Sequence of chain 35.A:
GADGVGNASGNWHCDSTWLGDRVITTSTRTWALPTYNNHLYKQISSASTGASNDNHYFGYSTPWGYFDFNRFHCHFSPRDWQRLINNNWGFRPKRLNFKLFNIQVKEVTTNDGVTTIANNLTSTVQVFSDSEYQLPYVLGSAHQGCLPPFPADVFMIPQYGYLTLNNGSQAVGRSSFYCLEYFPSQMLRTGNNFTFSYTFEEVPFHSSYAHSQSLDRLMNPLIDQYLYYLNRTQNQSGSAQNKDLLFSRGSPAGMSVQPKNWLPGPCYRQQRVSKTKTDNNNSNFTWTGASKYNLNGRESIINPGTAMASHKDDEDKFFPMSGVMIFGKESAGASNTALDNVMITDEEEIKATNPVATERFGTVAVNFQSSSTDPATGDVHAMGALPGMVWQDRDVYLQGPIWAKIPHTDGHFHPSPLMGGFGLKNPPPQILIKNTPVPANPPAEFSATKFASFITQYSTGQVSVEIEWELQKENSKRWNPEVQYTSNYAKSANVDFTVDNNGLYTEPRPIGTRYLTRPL

Sequence of chain 48.A:
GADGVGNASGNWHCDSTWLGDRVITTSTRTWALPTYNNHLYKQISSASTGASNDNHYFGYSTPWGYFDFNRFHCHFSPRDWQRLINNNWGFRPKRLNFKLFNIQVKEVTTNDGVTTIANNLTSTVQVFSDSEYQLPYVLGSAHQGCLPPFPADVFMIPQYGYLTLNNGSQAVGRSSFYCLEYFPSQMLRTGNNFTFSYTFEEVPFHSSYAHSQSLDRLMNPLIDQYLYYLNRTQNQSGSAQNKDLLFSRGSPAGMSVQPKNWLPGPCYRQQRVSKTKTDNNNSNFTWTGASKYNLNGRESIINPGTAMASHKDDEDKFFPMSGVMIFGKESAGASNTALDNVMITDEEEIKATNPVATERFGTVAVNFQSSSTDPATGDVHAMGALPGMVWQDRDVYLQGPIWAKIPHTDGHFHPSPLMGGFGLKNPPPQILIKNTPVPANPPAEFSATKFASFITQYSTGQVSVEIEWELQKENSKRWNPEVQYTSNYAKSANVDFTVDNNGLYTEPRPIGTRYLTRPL

The protein below binds the small molecule below.
Small molecule (SMILES): CC(=O)N[C@H]1[C@H]([C@H](O)[C@H](O)CO)O[C@@](O)(C(=O)O)C[C@@H]1O

Binding-site contacts:
Ligand atom C4 contacts residue VAL257 of chain 35.A at 4.4 Å (hydrophobic).
Ligand atom O10 contacts residue SER256 of chain 35.A at 3.5 Å (h-bond).
Ligand atom O1B contacts residue ASN231 of chain 35.A at 4.3 Å.
Ligand atom C2 contacts residue ASN284 of chain 48.A at 3.9 Å.
Ligand atom C3 contacts residue TRP287 of chain 48.A at 4.1 Å (hydrophobic).
Ligand atom O2 contacts residue TRP287 of chain 48.A at 4.5 Å.
Ligand atom C1 contacts residue ASN284 of chain 48.A at 3.8 Å.
Ligand atom O2 contacts residue ASN284 of chain 48.A at 3.0 Å (h-bond).
Ligand atom C1 contacts residue ARG232 of chain 35.A at 3.6 Å.
Ligand atom C11 contacts residue GLY254 of chain 35.A at 3.6 Å.
Ligand atom O1A contacts residue ASN284 of chain 48.A at 4.5 Å.
Ligand atom O10 contacts residue ASN55 of chain 48.A at 3.4 Å (h-bond).
Ligand atom C2 contacts residue ASN231 of chain 35.A at 4.0 Å.
Ligand atom O1B contacts residue ARG232 of chain 35.A at 2.5 Å (salt-bridge).
Ligand atom O4 contacts residue VAL257 of chain 35.A at 3.1 Å.
Ligand atom C10 contacts residue ASN55 of chain 48.A at 3.8 Å.
Ligand atom C11 contacts residue ALA253 of chain 35.A at 3.6 Å (hydrophobic).
Ligand atom O2 contacts residue ARG232 of chain 35.A at 4.5 Å.
Ligand atom O4 contacts residue ASN231 of chain 35.A at 4.2 Å.
Ligand atom C3 contacts residue THR286 of chain 48.A at 3.5 Å.
Ligand atom C1 contacts residue ASN231 of chain 35.A at 3.6 Å.
Ligand atom O4 contacts residue TRP287 of chain 48.A at 4.1 Å.
Ligand atom C5 contacts residue ASN231 of chain 35.A at 4.5 Å.
Ligand atom C4 contacts residue ASN231 of chain 35.A at 3.5 Å.
Ligand atom C11 contacts residue SER256 of chain 35.A at 4.3 Å.
Ligand atom O10 contacts residue SER52 of chain 48.A at 4.4 Å.
Ligand atom O1A contacts residue ARG232 of chain 35.A at 3.5 Å.
Ligand atom O1A contacts residue THR286 of chain 48.A at 4.2 Å.
Ligand atom C10 contacts residue SER256 of chain 35.A at 4.2 Å.
Ligand atom O1A contacts residue ASN231 of chain 35.A at 2.7 Å (h-bond).
Ligand atom C2 contacts residue THR286 of chain 48.A at 4.2 Å.
Ligand atom C11 contacts residue ASN55 of chain 48.A at 3.2 Å.
Ligand atom O1B contacts residue ASN284 of chain 48.A at 3.7 Å.
Ligand atom C3 contacts residue ASN231 of chain 35.A at 3.9 Å.
Ligand atom O2 contacts residue ASN231 of chain 35.A at 4.2 Å.
Ligand atom O2 contacts residue THR286 of chain 48.A at 4.0 Å.